Binding-site contacts:
Ligand atom O1 contacts residue LEU83 of chain 1.A at 4.1 Å.
Ligand atom C2 contacts residue LYS102 of chain 1.A at 4.2 Å.
Ligand atom O1 contacts residue LYS102 of chain 1.A at 3.4 Å.
Ligand atom C6 contacts residue GLY100 of chain 1.A at 4.2 Å.
Ligand atom C5 contacts residue MET5 of chain 1.A at 3.5 Å (hydrophobic).
Ligand atom C2 contacts residue PHE23 of chain 1.A at 4.4 Å (hydrophobic).
Ligand atom C5 contacts residue GLY4 of chain 1.A at 3.3 Å.
Ligand atom C6 contacts residue VAL101 of chain 1.A at 4.1 Å (hydrophobic).
Ligand atom C5 contacts residue LYS102 of chain 1.A at 3.6 Å.
Ligand atom O1 contacts residue ASN81 of chain 1.A at 2.9 Å (h-bond).
Ligand atom C3 contacts residue PHE23 of chain 1.A at 3.6 Å (hydrophobic).
Ligand atom C5 contacts residue ILE6 of chain 1.A at 3.8 Å (hydrophobic).
Ligand atom N4 contacts residue PHE23 of chain 1.A at 3.3 Å.
Ligand atom N4 contacts residue MET5 of chain 1.A at 3.7 Å.
Ligand atom C3 contacts residue THR27 of chain 1.A at 4.1 Å.
Ligand atom N4 contacts residue GLY4 of chain 1.A at 3.6 Å.
Ligand atom C2 contacts residue ASN81 of chain 1.A at 3.4 Å.
Ligand atom C6 contacts residue LEU83 of chain 1.A at 3.8 Å (hydrophobic).
Ligand atom O1 contacts residue FMN1 of chain 1.C at 3.2 Å (h-bond).
Ligand atom C2 contacts residue FMN1 of chain 1.C at 3.5 Å.
Ligand atom N4 contacts residue ILE6 of chain 1.A at 3.6 Å.
Ligand atom C2 contacts residue THR27 of chain 1.A at 4.4 Å.
Ligand atom C6 contacts residue FMN1 of chain 1.C at 3.3 Å.
Ligand atom C2 contacts residue LEU42 of chain 1.A at 4.4 Å (hydrophobic).
Ligand atom C6 contacts residue ASN81 of chain 1.A at 4.0 Å.
Ligand atom C5 contacts residue GLY100 of chain 1.A at 3.8 Å.
Ligand atom C6 contacts residue ILE6 of chain 1.A at 3.8 Å (hydrophobic).
Ligand atom C3 contacts residue ILE26 of chain 1.A at 4.4 Å (hydrophobic).
Ligand atom C5 contacts residue VAL101 of chain 1.A at 4.1 Å (hydrophobic).
Ligand atom C2 contacts residue ILE6 of chain 1.A at 4.3 Å (hydrophobic).
Ligand atom C6 contacts residue LYS102 of chain 1.A at 3.8 Å.
Ligand atom C3 contacts residue GLY4 of chain 1.A at 4.2 Å.
Ligand atom C3 contacts residue LYS102 of chain 1.A at 4.2 Å.

The small molecule below binds the protein below.
Small molecule (SMILES): C1COCCN1

Sequence of chain 1.A:
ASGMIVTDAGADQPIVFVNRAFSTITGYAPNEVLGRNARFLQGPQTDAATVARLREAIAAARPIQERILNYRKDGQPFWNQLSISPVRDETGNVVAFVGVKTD